Binding-site contacts:
Ligand atom C3 contacts residue ASN21 of chain 54.E at 3.7 Å.
Ligand atom C4 contacts residue ASN21 of chain 54.E at 3.8 Å.
Ligand atom N2 contacts residue ASN21 of chain 54.E at 3.3 Å (h-bond).
Ligand atom O6 contacts residue ASN21 of chain 54.E at 4.3 Å.
Ligand atom C2 contacts residue ASN21 of chain 54.E at 2.5 Å.
Ligand atom O7 contacts residue ASN21 of chain 54.E at 4.0 Å.
Ligand atom C6 contacts residue ASN21 of chain 54.E at 3.3 Å.
Ligand atom C1 contacts residue ASN21 of chain 54.E at 1.4 Å.
Ligand atom C5 contacts residue ASN21 of chain 54.E at 3.3 Å.
Ligand atom O5 contacts residue ASN21 of chain 54.E at 2.5 Å (h-bond).
Ligand atom C7 contacts residue ASN21 of chain 54.E at 4.0 Å.

Sequence of chain 54.E:
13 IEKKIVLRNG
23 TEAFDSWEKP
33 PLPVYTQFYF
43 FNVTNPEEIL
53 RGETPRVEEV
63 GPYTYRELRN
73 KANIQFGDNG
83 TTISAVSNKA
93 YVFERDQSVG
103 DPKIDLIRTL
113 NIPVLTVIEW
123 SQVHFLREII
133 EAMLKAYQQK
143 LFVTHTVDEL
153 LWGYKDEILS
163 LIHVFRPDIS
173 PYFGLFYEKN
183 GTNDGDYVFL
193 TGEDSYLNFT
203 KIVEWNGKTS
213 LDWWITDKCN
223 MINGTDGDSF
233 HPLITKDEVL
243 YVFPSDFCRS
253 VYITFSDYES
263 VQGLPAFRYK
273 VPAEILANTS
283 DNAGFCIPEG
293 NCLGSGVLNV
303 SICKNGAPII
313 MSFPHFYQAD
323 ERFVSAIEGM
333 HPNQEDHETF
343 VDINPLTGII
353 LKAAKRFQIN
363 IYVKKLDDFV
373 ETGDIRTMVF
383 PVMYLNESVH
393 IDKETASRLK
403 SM

A protein and the small-molecule ligand that binds it are described below.
Small molecule (SMILES): CC(=O)N[C@@H]1[C@@H](O)[C@H](O)[C@@H](CO)O[C@H]1O